Binding-site contacts:
Ligand atom O5 contacts residue ASN165 of chain 1.A at 2.4 Å (h-bond).
Ligand atom C5 contacts residue ASN165 of chain 1.A at 3.7 Å.
Ligand atom C1 contacts residue GLU132 of chain 1.A at 3.6 Å.
Ligand atom O5 contacts residue GLU132 of chain 1.A at 4.0 Å.
Ligand atom C6 contacts residue ASN165 of chain 1.A at 4.4 Å.
Ligand atom C2 contacts residue ASN165 of chain 1.A at 2.5 Å.
Ligand atom O6 contacts residue ASN164 of chain 1.A at 4.3 Å.
Ligand atom C7 contacts residue ASN165 of chain 1.A at 3.9 Å.
Ligand atom C4 contacts residue ASN165 of chain 1.A at 4.3 Å.
Ligand atom N2 contacts residue ASN165 of chain 1.A at 2.9 Å (h-bond).
Ligand atom C3 contacts residue ASN165 of chain 1.A at 3.8 Å.
Ligand atom C1 contacts residue ASN165 of chain 1.A at 1.4 Å.
Ligand atom O6 contacts residue ASN165 of chain 1.A at 3.8 Å.

This small molecule binds to this protein.
Small molecule (SMILES): CC(=O)N[C@@H]1[C@@H](O)[C@H](O)[C@@H](CO)O[C@H]1O

Sequence of chain 1.A:
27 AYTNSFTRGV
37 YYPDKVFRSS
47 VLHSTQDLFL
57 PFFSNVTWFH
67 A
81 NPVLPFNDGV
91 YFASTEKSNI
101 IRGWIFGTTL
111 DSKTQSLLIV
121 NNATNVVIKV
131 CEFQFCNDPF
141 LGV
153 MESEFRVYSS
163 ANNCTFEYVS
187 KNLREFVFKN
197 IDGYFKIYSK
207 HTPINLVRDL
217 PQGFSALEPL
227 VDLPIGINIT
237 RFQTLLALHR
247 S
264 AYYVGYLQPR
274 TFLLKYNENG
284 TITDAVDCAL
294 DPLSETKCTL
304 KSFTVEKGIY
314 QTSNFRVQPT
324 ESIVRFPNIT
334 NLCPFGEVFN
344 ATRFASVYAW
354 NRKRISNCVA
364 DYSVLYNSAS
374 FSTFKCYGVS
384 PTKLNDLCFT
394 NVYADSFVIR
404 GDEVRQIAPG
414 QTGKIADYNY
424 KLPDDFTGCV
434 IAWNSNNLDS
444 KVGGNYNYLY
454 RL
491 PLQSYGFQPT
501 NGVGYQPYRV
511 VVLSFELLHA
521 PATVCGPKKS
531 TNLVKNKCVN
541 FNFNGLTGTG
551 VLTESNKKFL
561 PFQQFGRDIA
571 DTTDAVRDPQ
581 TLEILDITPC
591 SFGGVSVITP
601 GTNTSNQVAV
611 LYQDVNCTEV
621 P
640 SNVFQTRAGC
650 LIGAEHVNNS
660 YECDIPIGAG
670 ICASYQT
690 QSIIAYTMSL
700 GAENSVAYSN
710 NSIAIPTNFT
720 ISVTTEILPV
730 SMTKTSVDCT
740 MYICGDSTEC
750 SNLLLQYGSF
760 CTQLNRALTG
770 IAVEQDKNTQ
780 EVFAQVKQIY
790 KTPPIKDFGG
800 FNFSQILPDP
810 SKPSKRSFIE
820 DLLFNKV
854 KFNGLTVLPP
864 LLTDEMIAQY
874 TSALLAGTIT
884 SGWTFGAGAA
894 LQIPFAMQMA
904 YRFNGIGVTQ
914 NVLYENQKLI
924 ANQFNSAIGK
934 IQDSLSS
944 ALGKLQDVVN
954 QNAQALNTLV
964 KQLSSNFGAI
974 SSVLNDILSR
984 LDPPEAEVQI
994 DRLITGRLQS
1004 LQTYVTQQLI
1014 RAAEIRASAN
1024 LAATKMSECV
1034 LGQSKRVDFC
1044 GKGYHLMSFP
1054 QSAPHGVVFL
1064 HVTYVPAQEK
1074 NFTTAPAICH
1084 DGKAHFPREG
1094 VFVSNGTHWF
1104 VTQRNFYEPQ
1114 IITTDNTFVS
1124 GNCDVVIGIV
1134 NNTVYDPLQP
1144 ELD